This small molecule binds to this protein.
Small molecule (SMILES): CC(=O)N[C@@H]1[C@@H](O)[C@H](O)[C@@H](CO)O[C@H]1O

Sequence of chain 1.C:
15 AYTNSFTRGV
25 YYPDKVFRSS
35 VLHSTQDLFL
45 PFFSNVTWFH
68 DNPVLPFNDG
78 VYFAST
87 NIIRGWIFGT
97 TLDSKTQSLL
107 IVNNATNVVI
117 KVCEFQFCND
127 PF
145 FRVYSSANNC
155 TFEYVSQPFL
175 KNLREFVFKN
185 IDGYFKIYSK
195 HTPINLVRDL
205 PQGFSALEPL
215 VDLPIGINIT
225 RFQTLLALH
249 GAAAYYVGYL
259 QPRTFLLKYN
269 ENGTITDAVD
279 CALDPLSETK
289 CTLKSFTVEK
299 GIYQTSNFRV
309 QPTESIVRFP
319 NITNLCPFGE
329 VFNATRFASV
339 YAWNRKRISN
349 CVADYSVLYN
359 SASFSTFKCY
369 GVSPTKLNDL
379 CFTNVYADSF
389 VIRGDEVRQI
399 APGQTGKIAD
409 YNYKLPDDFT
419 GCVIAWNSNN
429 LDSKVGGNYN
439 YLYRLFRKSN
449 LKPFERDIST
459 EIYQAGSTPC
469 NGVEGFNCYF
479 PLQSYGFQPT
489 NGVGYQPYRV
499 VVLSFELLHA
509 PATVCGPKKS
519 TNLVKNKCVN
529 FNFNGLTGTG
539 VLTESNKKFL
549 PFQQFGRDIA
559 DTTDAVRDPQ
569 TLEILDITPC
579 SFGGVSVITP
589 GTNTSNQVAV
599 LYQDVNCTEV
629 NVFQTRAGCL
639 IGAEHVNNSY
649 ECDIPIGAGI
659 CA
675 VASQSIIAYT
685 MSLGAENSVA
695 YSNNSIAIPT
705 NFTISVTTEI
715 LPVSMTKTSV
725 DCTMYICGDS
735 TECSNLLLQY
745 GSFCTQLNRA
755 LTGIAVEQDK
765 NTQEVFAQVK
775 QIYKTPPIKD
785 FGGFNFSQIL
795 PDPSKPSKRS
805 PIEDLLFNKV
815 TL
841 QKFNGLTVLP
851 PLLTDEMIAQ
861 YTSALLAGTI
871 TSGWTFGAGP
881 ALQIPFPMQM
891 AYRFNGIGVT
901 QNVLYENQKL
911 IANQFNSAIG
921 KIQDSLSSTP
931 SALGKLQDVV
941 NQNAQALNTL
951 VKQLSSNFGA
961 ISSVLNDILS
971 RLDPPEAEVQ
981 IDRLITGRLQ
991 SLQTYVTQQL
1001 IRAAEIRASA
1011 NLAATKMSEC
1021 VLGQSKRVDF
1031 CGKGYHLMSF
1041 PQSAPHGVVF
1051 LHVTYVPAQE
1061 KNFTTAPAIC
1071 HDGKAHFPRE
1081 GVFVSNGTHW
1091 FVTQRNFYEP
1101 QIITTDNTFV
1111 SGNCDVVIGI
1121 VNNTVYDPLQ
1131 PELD

Binding-site contacts:
Ligand atom C7 contacts residue ASN1122 of chain 1.C at 3.5 Å.
Ligand atom N2 contacts residue ASN1122 of chain 1.C at 2.9 Å (h-bond).
Ligand atom C1 contacts residue ASN1122 of chain 1.C at 1.4 Å.
Ligand atom C4 contacts residue ASN1122 of chain 1.C at 4.2 Å.
Ligand atom O7 contacts residue ASN1122 of chain 1.C at 3.7 Å.
Ligand atom O5 contacts residue ASN1122 of chain 1.C at 2.4 Å (h-bond).
Ligand atom C5 contacts residue ASN1122 of chain 1.C at 3.7 Å.
Ligand atom C2 contacts residue ASN1122 of chain 1.C at 2.4 Å.
Ligand atom C3 contacts residue ASN1122 of chain 1.C at 3.8 Å.